Binding-site contacts:
Ligand atom C1 contacts residue TYR192 of chain 1.C at 4.1 Å (hydrophobic).
Ligand atom C14 contacts residue TRP143 of chain 1.C at 3.7 Å (hydrophobic).
Ligand atom C16 contacts residue TRP143 of chain 1.C at 3.4 Å (hydrophobic).
Ligand atom N3 contacts residue THR144 of chain 1.C at 4.0 Å.
Ligand atom C14 contacts residue TYR185 of chain 1.C at 3.5 Å (hydrophobic).
Ligand atom C2 contacts residue TYR192 of chain 1.C at 2.8 Å (hydrophobic).
Ligand atom C12 contacts residue MET114 of chain 1.D at 3.8 Å (hydrophobic).
Ligand atom C13 contacts residue TYR192 of chain 1.C at 3.7 Å (hydrophobic).
Ligand atom C2 contacts residue CYS188 of chain 1.C at 3.8 Å (hydrophobic).
Ligand atom C7 contacts residue TRP143 of chain 1.C at 3.6 Å (hydrophobic).
Ligand atom C14 contacts residue TYR89 of chain 1.C at 3.2 Å (hydrophobic).
Ligand atom C3 contacts residue GLN73 of chain 1.D at 3.9 Å.
Ligand atom C13 contacts residue TYR185 of chain 1.C at 4.0 Å (hydrophobic).
Ligand atom N1 contacts residue TRP143 of chain 1.C at 3.4 Å (h-bond).
Ligand atom C10 contacts residue MET114 of chain 1.D at 3.8 Å (hydrophobic).
Ligand atom N1 contacts residue MET114 of chain 1.D at 3.4 Å.
Ligand atom N3 contacts residue MET114 of chain 1.D at 3.7 Å.
Ligand atom C14 contacts residue TYR192 of chain 1.C at 3.5 Å (hydrophobic).
Ligand atom C11 contacts residue TRP143 of chain 1.C at 3.4 Å (hydrophobic).
Ligand atom C3 contacts residue TYR192 of chain 1.C at 3.1 Å (hydrophobic).
Ligand atom C4 contacts residue ARG104 of chain 1.D at 3.7 Å.
Ligand atom C15 contacts residue TYR89 of chain 1.C at 3.3 Å (hydrophobic).
Ligand atom C5 contacts residue LEU112 of chain 1.D at 3.9 Å (hydrophobic).
Ligand atom C15 contacts residue TRP143 of chain 1.C at 3.6 Å (hydrophobic).
Ligand atom C6 contacts residue ARG104 of chain 1.D at 3.5 Å.
Ligand atom C4 contacts residue GLN73 of chain 1.D at 3.5 Å.
Ligand atom C3 contacts residue ARG104 of chain 1.D at 4.0 Å.
Ligand atom C10 contacts residue CYS188 of chain 1.C at 4.0 Å (hydrophobic).
Ligand atom C13 contacts residue TRP143 of chain 1.C at 3.9 Å (hydrophobic).
Ligand atom C11 contacts residue MET114 of chain 1.D at 3.3 Å (hydrophobic).
Ligand atom C16 contacts residue MET114 of chain 1.D at 4.0 Å (hydrophobic).
Ligand atom C5 contacts residue ARG104 of chain 1.D at 3.5 Å.
Ligand atom C6 contacts residue LEU112 of chain 1.D at 3.7 Å (hydrophobic).
Ligand atom N2 contacts residue TYR89 of chain 1.C at 2.6 Å (h-bond).
Ligand atom C10 contacts residue TRP143 of chain 1.C at 4.0 Å (hydrophobic).
Ligand atom C12 contacts residue CYS187 of chain 1.C at 3.9 Å (hydrophobic).
Ligand atom N2 contacts residue TRP143 of chain 1.C at 3.0 Å (h-bond).
Ligand atom C1 contacts residue ARG104 of chain 1.D at 4.0 Å.
Ligand atom C7 contacts residue MET114 of chain 1.D at 3.6 Å (hydrophobic).
Ligand atom N2 contacts residue SER142 of chain 1.C at 3.7 Å.

Sequence of chain 1.C:
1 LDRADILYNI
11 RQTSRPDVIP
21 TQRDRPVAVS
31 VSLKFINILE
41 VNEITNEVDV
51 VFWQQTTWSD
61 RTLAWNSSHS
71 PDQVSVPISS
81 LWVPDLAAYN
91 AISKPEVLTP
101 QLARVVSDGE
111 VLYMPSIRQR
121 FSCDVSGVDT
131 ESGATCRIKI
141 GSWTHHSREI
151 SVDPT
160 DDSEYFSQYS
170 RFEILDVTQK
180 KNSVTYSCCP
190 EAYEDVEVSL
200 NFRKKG

Sequence of chain 1.D:
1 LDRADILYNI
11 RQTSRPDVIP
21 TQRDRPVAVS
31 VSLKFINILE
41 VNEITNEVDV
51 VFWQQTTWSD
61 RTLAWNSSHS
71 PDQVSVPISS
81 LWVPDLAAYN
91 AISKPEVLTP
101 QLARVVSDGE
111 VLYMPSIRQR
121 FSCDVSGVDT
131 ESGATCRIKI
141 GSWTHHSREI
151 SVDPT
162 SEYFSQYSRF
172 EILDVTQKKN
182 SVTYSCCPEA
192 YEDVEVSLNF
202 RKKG

This protein binds this small molecule.
Small molecule (SMILES): c1ccc(-c2cncc(N3CCCNCC3)c2)cc1